Binding-site contacts:
Ligand atom C3 contacts residue ARG787 of chain 1.A at 3.7 Å.
Ligand atom O1 contacts residue PCW1 of chain 1.J at 4.4 Å.
Ligand atom C8 contacts residue PHE798 of chain 1.B at 4.3 Å (hydrophobic).
Ligand atom C16 contacts residue PCW1 of chain 1.J at 3.7 Å.
Ligand atom C17 contacts residue PCW1 of chain 1.J at 3.9 Å.
Ligand atom C1 contacts residue ARG787 of chain 1.A at 3.6 Å.
Ligand atom C7 contacts residue PCW1 of chain 1.J at 3.8 Å.
Ligand atom C15 contacts residue PCW1 of chain 1.J at 4.2 Å.
Ligand atom C4 contacts residue PHE798 of chain 1.B at 4.4 Å (hydrophobic).
Ligand atom C20 contacts residue PCW1 of chain 1.J at 4.4 Å.
Ligand atom C2 contacts residue ARG787 of chain 1.A at 3.5 Å.
Ligand atom C23 contacts residue PHE846 of chain 1.B at 4.0 Å (hydrophobic).
Ligand atom C6 contacts residue PCW1 of chain 1.J at 4.1 Å.
Ligand atom C19 contacts residue ASN847 of chain 1.B at 3.3 Å.
Ligand atom C5 contacts residue PHE798 of chain 1.B at 4.1 Å (hydrophobic).
Ligand atom C6 contacts residue PHE798 of chain 1.B at 3.4 Å (hydrophobic).
Ligand atom C22 contacts residue PCW1 of chain 1.J at 4.0 Å.
Ligand atom C7 contacts residue PHE798 of chain 1.B at 3.5 Å (hydrophobic).
Ligand atom O1 contacts residue ARG787 of chain 1.A at 4.2 Å.
Ligand atom C21 contacts residue PCW1 of chain 1.J at 4.2 Å.

Sequence of chain 1.B:
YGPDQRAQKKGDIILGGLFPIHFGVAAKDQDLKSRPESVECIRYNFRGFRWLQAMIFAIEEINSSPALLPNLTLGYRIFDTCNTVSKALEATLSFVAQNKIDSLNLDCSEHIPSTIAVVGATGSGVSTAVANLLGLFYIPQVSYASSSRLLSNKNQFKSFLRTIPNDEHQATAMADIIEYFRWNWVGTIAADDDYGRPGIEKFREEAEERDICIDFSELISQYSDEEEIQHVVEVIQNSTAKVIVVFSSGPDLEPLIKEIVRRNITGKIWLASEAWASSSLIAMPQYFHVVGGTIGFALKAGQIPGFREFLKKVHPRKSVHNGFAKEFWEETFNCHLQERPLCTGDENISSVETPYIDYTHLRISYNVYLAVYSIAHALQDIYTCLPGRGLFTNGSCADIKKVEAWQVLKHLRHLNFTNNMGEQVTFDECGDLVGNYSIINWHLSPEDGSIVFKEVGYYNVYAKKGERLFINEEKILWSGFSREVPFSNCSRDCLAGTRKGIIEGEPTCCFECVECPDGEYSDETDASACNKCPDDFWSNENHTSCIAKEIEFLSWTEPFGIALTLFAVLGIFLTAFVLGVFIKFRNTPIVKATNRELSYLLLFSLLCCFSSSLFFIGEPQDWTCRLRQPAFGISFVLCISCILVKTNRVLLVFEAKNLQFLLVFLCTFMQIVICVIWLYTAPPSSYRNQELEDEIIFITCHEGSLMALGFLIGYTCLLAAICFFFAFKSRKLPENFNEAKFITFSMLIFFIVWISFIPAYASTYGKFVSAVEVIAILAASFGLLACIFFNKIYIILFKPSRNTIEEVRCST

This small molecule binds to this protein.
Small molecule (SMILES): CC(C)CCC[C@@H](C)[C@H]1CC[C@H]2[C@@H]3CC=C4C[C@@H](O)CC[C@]4(C)[C@H]3CC[C@]12C

Sequence of chain 1.A:
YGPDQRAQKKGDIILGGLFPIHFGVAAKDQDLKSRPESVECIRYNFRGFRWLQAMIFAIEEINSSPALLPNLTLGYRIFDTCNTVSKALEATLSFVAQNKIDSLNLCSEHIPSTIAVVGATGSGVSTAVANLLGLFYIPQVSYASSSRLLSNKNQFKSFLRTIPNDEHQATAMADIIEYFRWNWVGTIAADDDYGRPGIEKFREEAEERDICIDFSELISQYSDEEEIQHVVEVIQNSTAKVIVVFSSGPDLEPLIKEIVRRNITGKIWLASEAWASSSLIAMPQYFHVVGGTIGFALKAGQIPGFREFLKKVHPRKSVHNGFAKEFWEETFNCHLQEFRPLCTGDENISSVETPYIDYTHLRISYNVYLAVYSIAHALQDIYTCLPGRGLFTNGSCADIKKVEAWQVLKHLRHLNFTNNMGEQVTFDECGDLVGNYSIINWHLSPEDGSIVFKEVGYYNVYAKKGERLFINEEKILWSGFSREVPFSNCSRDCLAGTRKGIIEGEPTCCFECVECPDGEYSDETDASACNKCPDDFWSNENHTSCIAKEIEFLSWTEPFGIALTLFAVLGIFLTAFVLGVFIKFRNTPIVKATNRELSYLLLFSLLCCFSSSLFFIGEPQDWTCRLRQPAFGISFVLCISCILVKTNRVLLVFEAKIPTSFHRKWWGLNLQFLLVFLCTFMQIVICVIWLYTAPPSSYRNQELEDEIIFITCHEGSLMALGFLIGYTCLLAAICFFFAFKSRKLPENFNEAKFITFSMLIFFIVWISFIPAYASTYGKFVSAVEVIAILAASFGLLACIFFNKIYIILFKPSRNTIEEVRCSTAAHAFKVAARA